A protein and the small-molecule ligand that binds it are described below.
Small molecule (SMILES): OC[C@H]1O[C@@H](O)[C@H](O)[C@@H](O)[C@H]1O

Binding-site contacts:
Ligand atom O2 contacts residue ASN256 of chain 1.A at 3.4 Å (h-bond).
Ligand atom C6 contacts residue ASP14 of chain 1.A at 3.8 Å.
Ligand atom O1 contacts residue ASP154 of chain 1.A at 2.7 Å (salt-bridge).
Ligand atom C6 contacts residue ASN91 of chain 1.A at 3.3 Å.
Ligand atom C4 contacts residue TRP183 of chain 1.A at 4.0 Å (hydrophobic).
Ligand atom O3 contacts residue ASN211 of chain 1.A at 3.0 Å (h-bond).
Ligand atom O5 contacts residue ASN91 of chain 1.A at 3.0 Å (h-bond).
Ligand atom C3 contacts residue TRP183 of chain 1.A at 3.8 Å (hydrophobic).
Ligand atom C1 contacts residue ASN256 of chain 1.A at 4.0 Å.
Ligand atom C6 contacts residue TYR10 of chain 1.A at 3.6 Å (hydrophobic).
Ligand atom O6 contacts residue LYS92 of chain 1.A at 3.4 Å.
Ligand atom O2 contacts residue ASP236 of chain 1.A at 2.6 Å (salt-bridge).
Ligand atom C5 contacts residue HIS152 of chain 1.A at 3.8 Å.
Ligand atom C2 contacts residue PHE16 of chain 1.A at 4.0 Å (hydrophobic).
Ligand atom C1 contacts residue ARG158 of chain 1.A at 3.9 Å.
Ligand atom C2 contacts residue ASN256 of chain 1.A at 3.7 Å.
Ligand atom C2 contacts residue ARG158 of chain 1.A at 3.9 Å.
Ligand atom O5 contacts residue ASP154 of chain 1.A at 4.0 Å.
Ligand atom O3 contacts residue PHE16 of chain 1.A at 3.7 Å.
Ligand atom C6 contacts residue HIS152 of chain 1.A at 3.9 Å.
Ligand atom C2 contacts residue ASP236 of chain 1.A at 3.4 Å.
Ligand atom C4 contacts residue ASP14 of chain 1.A at 3.4 Å.
Ligand atom O5 contacts residue HIS152 of chain 1.A at 4.0 Å.
Ligand atom C1 contacts residue ASP154 of chain 1.A at 3.4 Å.
Ligand atom O1 contacts residue ARG158 of chain 1.A at 3.3 Å (salt-bridge).
Ligand atom C5 contacts residue ASN91 of chain 1.A at 4.0 Å.
Ligand atom O4 contacts residue PHE16 of chain 1.A at 3.3 Å.
Ligand atom O3 contacts residue ASP236 of chain 1.A at 2.7 Å (salt-bridge).
Ligand atom C3 contacts residue ASN211 of chain 1.A at 3.8 Å.
Ligand atom O2 contacts residue ASN211 of chain 1.A at 4.1 Å.
Ligand atom O6 contacts residue ASN91 of chain 1.A at 2.7 Å (h-bond).
Ligand atom O2 contacts residue ARG158 of chain 1.A at 2.8 Å (salt-bridge).
Ligand atom C1 contacts residue ASN91 of chain 1.A at 3.8 Å.
Ligand atom O1 contacts residue ASN91 of chain 1.A at 3.5 Å (h-bond).
Ligand atom O6 contacts residue HIS152 of chain 1.A at 2.9 Å (h-bond).
Ligand atom C5 contacts residue TRP183 of chain 1.A at 3.9 Å (hydrophobic).
Ligand atom O4 contacts residue ASP14 of chain 1.A at 2.6 Å (salt-bridge).
Ligand atom C3 contacts residue ASP236 of chain 1.A at 3.8 Å.
Ligand atom O1 contacts residue ASN256 of chain 1.A at 3.0 Å (h-bond).
Ligand atom O6 contacts residue TYR10 of chain 1.A at 3.9 Å.

Sequence of chain 1.A:
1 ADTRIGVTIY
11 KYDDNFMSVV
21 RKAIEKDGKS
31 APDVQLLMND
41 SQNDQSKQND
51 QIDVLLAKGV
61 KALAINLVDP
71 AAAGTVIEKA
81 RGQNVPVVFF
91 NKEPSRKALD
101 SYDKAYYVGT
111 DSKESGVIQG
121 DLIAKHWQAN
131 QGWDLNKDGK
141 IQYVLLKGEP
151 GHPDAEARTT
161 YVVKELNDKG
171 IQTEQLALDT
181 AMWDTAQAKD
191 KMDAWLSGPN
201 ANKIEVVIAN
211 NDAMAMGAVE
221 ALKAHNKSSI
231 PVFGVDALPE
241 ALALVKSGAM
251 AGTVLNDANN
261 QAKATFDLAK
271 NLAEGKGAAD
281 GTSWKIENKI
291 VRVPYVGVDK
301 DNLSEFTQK